The protein below binds the small molecule below.
Small molecule (SMILES): CC(=O)N[C@@H]1[C@@H](O)[C@H](O)[C@@H](CO)O[C@H]1O

Binding-site contacts:
Ligand atom C6 contacts residue ASN295 of chain 1.B at 4.4 Å.
Ligand atom C2 contacts residue ASN295 of chain 1.B at 2.5 Å.
Ligand atom C5 contacts residue ASN295 of chain 1.B at 3.7 Å.
Ligand atom O6 contacts residue SER297 of chain 1.B at 3.7 Å.
Ligand atom O5 contacts residue ASN295 of chain 1.B at 2.3 Å (h-bond).
Ligand atom C7 contacts residue ASN295 of chain 1.B at 4.2 Å.
Ligand atom C3 contacts residue ASN295 of chain 1.B at 3.7 Å.
Ligand atom N2 contacts residue ASN295 of chain 1.B at 3.0 Å (h-bond).
Ligand atom O6 contacts residue ASN295 of chain 1.B at 3.6 Å.
Ligand atom C1 contacts residue ASN295 of chain 1.B at 1.4 Å.
Ligand atom C4 contacts residue ASN295 of chain 1.B at 4.2 Å.
Ligand atom O6 contacts residue SER296 of chain 1.B at 4.3 Å.

Sequence of chain 1.B:
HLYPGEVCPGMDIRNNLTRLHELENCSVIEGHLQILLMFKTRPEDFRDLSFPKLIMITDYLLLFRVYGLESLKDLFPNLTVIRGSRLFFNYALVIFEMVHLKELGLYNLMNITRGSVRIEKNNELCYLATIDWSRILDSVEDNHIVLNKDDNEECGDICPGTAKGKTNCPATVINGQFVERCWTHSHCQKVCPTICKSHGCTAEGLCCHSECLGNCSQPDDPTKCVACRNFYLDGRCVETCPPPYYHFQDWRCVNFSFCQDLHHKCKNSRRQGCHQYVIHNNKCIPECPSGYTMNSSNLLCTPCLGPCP